This small molecule binds to this protein.
Small molecule (SMILES): CC(=O)N[C@H]1[C@H](O[C@H]2[C@H](O)[C@@H](NC(C)=O)CO[C@@H]2CO)O[C@H](CO)[C@@H](O)[C@@H]1O

Binding-site contacts:
Ligand atom C2 contacts residue TRP289 of chain 1.A at 4.3 Å (hydrophobic).
Ligand atom O5 contacts residue ASN240 of chain 1.A at 2.4 Å (h-bond).
Ligand atom C6 contacts residue ASP220 of chain 1.A at 3.6 Å.
Ligand atom C3 contacts residue ASN240 of chain 1.A at 3.8 Å.
Ligand atom C5 contacts residue ASP220 of chain 1.A at 4.3 Å.
Ligand atom O3 contacts residue TRP289 of chain 1.A at 4.5 Å.
Ligand atom O6 contacts residue ILE221 of chain 1.A at 3.7 Å.
Ligand atom O4 contacts residue TRP289 of chain 1.A at 3.7 Å.
Ligand atom C6 contacts residue ILE221 of chain 1.A at 3.5 Å (hydrophobic).
Ligand atom N2 contacts residue ASN240 of chain 1.A at 2.9 Å (h-bond).
Ligand atom O5 contacts residue TRP289 of chain 1.A at 4.5 Å.
Ligand atom C2 contacts residue ASN240 of chain 1.A at 2.5 Å.
Ligand atom C1 contacts residue TRP289 of chain 1.A at 4.0 Å (hydrophobic).
Ligand atom C8 contacts residue GLN288 of chain 1.A at 4.0 Å.
Ligand atom C5 contacts residue ASN240 of chain 1.A at 3.7 Å.
Ligand atom N2 contacts residue TRP289 of chain 1.A at 3.8 Å.
Ligand atom O6 contacts residue ASP220 of chain 1.A at 4.2 Å.
Ligand atom C3 contacts residue TRP289 of chain 1.A at 3.9 Å (hydrophobic).
Ligand atom C8 contacts residue THR292 of chain 1.A at 3.8 Å.
Ligand atom C7 contacts residue TRP289 of chain 1.A at 3.6 Å (hydrophobic).
Ligand atom C4 contacts residue TRP289 of chain 1.A at 4.3 Å (hydrophobic).
Ligand atom C8 contacts residue TRP289 of chain 1.A at 3.6 Å (hydrophobic).
Ligand atom C8 contacts residue LYS241 of chain 1.A at 4.0 Å.
Ligand atom C5 contacts residue ILE221 of chain 1.A at 4.2 Å (hydrophobic).
Ligand atom O5 contacts residue ASP220 of chain 1.A at 3.6 Å.
Ligand atom C4 contacts residue ASN240 of chain 1.A at 4.3 Å.
Ligand atom C1 contacts residue ASN240 of chain 1.A at 1.4 Å.
Ligand atom C5 contacts residue TRP289 of chain 1.A at 4.0 Å (hydrophobic).
Ligand atom O5 contacts residue ILE221 of chain 1.A at 3.7 Å.
Ligand atom C7 contacts residue ASN240 of chain 1.A at 3.2 Å.
Ligand atom O5 contacts residue GLU219 of chain 1.A at 4.3 Å.
Ligand atom O7 contacts residue TRP289 of chain 1.A at 3.7 Å.
Ligand atom O7 contacts residue ASN240 of chain 1.A at 3.2 Å (h-bond).
Ligand atom O6 contacts residue TRP289 of chain 1.A at 4.0 Å.
Ligand atom C8 contacts residue ASN240 of chain 1.A at 4.4 Å.

Sequence of chain 1.A:
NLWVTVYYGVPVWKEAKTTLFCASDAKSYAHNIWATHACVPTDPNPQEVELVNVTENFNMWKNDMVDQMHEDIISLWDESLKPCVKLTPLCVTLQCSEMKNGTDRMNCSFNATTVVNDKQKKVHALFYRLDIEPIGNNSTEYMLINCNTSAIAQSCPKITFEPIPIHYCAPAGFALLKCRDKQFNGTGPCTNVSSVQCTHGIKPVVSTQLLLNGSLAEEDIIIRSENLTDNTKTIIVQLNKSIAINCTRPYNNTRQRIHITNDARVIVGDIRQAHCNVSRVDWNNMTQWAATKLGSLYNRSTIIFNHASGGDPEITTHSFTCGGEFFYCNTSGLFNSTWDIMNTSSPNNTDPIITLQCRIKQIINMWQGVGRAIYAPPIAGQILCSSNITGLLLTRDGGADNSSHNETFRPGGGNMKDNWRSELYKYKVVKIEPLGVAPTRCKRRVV